Binding-site contacts:
Ligand atom N02 contacts residue SER52 of chain 1.A at 2.7 Å (h-bond).
Ligand atom N06 contacts residue LYS35 of chain 1.A at 3.4 Å (salt-bridge).
Ligand atom C07 contacts residue LEU54 of chain 1.A at 4.1 Å (hydrophobic).
Ligand atom C05 contacts residue LYS35 of chain 1.A at 3.1 Å.
Ligand atom C04 contacts residue SER52 of chain 1.A at 3.8 Å.
Ligand atom C08 contacts residue MET108 of chain 1.A at 4.1 Å (hydrophobic).
Ligand atom C08 contacts residue LEU113 of chain 1.A at 4.0 Å (hydrophobic).
Ligand atom O09 contacts residue TRP51 of chain 1.A at 3.9 Å.
Ligand atom C03 contacts residue SER52 of chain 1.A at 3.7 Å.
Ligand atom C01 contacts residue ASN41 of chain 1.A at 3.7 Å.
Ligand atom C07 contacts residue MET108 of chain 1.A at 4.1 Å (hydrophobic).
Ligand atom C04 contacts residue THR53 of chain 1.A at 4.5 Å.
Ligand atom O09 contacts residue SER36 of chain 1.A at 4.4 Å.
Ligand atom N02 contacts residue ASN41 of chain 1.A at 4.4 Å.
Ligand atom C05 contacts residue SER36 of chain 1.A at 4.4 Å.
Ligand atom C04 contacts residue ASP150 of chain 1.A at 4.3 Å.
Ligand atom C08 contacts residue SER52 of chain 1.A at 4.5 Å.
Ligand atom O09 contacts residue ASN41 of chain 1.A at 3.1 Å (h-bond).
Ligand atom N06 contacts residue ASP150 of chain 1.A at 2.7 Å (salt-bridge).
Ligand atom C01 contacts residue SER52 of chain 1.A at 3.5 Å.
Ligand atom C01 contacts residue TRP102 of chain 1.A at 3.3 Å (hydrophobic).
Ligand atom C03 contacts residue ASN41 of chain 1.A at 4.1 Å.
Ligand atom C01 contacts residue TRP51 of chain 1.A at 3.7 Å (hydrophobic).
Ligand atom C03 contacts residue TRP51 of chain 1.A at 3.6 Å (hydrophobic).
Ligand atom N02 contacts residue LEU113 of chain 1.A at 4.2 Å.
Ligand atom C04 contacts residue TRP51 of chain 1.A at 4.1 Å (hydrophobic).
Ligand atom C05 contacts residue TRP51 of chain 1.A at 4.2 Å (hydrophobic).
Ligand atom N02 contacts residue TRP51 of chain 1.A at 3.6 Å.
Ligand atom C05 contacts residue ASP150 of chain 1.A at 3.5 Å.
Ligand atom C07 contacts residue ASP150 of chain 1.A at 3.5 Å.

Sequence of chain 1.A:
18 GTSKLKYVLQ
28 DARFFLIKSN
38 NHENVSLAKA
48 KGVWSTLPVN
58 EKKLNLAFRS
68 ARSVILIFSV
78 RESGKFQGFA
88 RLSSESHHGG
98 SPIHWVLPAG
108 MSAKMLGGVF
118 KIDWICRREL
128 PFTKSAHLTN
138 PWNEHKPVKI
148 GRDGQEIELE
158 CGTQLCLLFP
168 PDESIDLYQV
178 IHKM

The protein below binds the small molecule below.
Small molecule (SMILES): CNC(=O)[C@H]1CCNC1